A protein and the small-molecule ligand that binds it are described below.
Small molecule (SMILES): COc1ccc2cc(-c3nc[nH]c3-c3ccncc3)ccc2c1

Binding-site contacts:
Ligand atom CAO contacts residue ILE92 of chain 1.B at 3.7 Å (hydrophobic).
Ligand atom CAU contacts residue ALA45 of chain 1.B at 3.8 Å (hydrophobic).
Ligand atom CAU contacts residue ILE92 of chain 1.B at 3.6 Å (hydrophobic).
Ligand atom CAD contacts residue CYS95 of chain 1.B at 3.7 Å (hydrophobic).
Ligand atom CAD contacts residue GLU93 of chain 1.B at 3.8 Å.
Ligand atom CAW contacts residue ILE90 of chain 1.B at 3.7 Å (hydrophobic).
Ligand atom CAR contacts residue ILE92 of chain 1.B at 3.8 Å (hydrophobic).
Ligand atom CAD contacts residue LEU146 of chain 1.B at 3.7 Å (hydrophobic).
Ligand atom CAR contacts residue ASP157 of chain 1.B at 3.2 Å.
Ligand atom CAP contacts residue LYS47 of chain 1.B at 3.9 Å.
Ligand atom CAW contacts residue PHE158 of chain 1.B at 3.7 Å (hydrophobic).
Ligand atom NAJ contacts residue PHE29 of chain 1.B at 3.4 Å.
Ligand atom CAT contacts residue ILE90 of chain 1.B at 3.4 Å (hydrophobic).
Ligand atom CAQ contacts residue VAL32 of chain 1.B at 3.8 Å (hydrophobic).
Ligand atom CAA contacts residue LEU24 of chain 1.B at 3.8 Å (hydrophobic).
Ligand atom CAE contacts residue LEU146 of chain 1.B at 3.6 Å (hydrophobic).
Ligand atom CAB contacts residue PHE94 of chain 1.B at 3.7 Å (hydrophobic).
Ligand atom CAE contacts residue ALA45 of chain 1.B at 3.6 Å (hydrophobic).
Ligand atom CAB contacts residue ALA45 of chain 1.B at 3.9 Å (hydrophobic).
Ligand atom CAW contacts residue LEU67 of chain 1.B at 3.9 Å (hydrophobic).
Ligand atom CAN contacts residue LYS47 of chain 1.B at 3.8 Å.
Ligand atom CAS contacts residue ILE92 of chain 1.B at 3.7 Å (hydrophobic).
Ligand atom OAV contacts residue ILE92 of chain 1.B at 3.5 Å.
Ligand atom CAN contacts residue ASP157 of chain 1.B at 3.8 Å.
Ligand atom CAD contacts residue ALA45 of chain 1.B at 3.4 Å (hydrophobic).
Ligand atom CAU contacts residue LYS47 of chain 1.B at 3.6 Å.
Ligand atom CAO contacts residue ASP157 of chain 1.B at 3.9 Å.
Ligand atom CAP contacts residue ILE92 of chain 1.B at 3.6 Å (hydrophobic).
Ligand atom CAO contacts residue LYS47 of chain 1.B at 3.7 Å.
Ligand atom NAC contacts residue PHE94 of chain 1.B at 3.8 Å.
Ligand atom CAW contacts residue ILE92 of chain 1.B at 4.0 Å (hydrophobic).
Ligand atom CAT contacts residue ILE92 of chain 1.B at 3.8 Å (hydrophobic).
Ligand atom NAC contacts residue CYS95 of chain 1.B at 2.8 Å (h-bond).
Ligand atom OAV contacts residue ILE90 of chain 1.B at 3.3 Å.
Ligand atom CAW contacts residue ASP157 of chain 1.B at 3.6 Å.
Ligand atom CAB contacts residue CYS95 of chain 1.B at 3.2 Å (hydrophobic).
Ligand atom NAC contacts residue ALA45 of chain 1.B at 3.5 Å.
Ligand atom CAT contacts residue LYS47 of chain 1.B at 3.6 Å.
Ligand atom CAI contacts residue PHE29 of chain 1.B at 2.9 Å (hydrophobic).
Ligand atom NAH contacts residue PHE29 of chain 1.B at 3.5 Å.

Sequence of chain 1.B:
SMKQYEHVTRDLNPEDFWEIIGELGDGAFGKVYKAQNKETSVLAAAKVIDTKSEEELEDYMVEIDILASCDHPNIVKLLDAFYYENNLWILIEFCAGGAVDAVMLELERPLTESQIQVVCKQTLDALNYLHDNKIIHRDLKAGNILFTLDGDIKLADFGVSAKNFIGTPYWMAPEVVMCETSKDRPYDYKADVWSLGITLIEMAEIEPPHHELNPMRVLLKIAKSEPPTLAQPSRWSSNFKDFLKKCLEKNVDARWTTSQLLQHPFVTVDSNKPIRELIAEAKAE